The protein below binds the small molecule below.
Small molecule (SMILES): CC(=O)N[C@H]1[C@H](O[C@H]2[C@H](O)[C@@H](NC(C)=O)CO[C@@H]2CO)O[C@H](CO)[C@@H](O)[C@@H]1O

Binding-site contacts:
Ligand atom C7 contacts residue ASN343 of chain 1.A at 3.8 Å.
Ligand atom N2 contacts residue ASN343 of chain 1.A at 2.9 Å (h-bond).
Ligand atom O7 contacts residue ASN343 of chain 1.A at 4.2 Å.
Ligand atom N2 contacts residue PHE342 of chain 1.A at 4.3 Å.
Ligand atom C5 contacts residue ASN343 of chain 1.A at 3.6 Å.
Ligand atom C7 contacts residue PHE342 of chain 1.A at 4.4 Å (hydrophobic).
Ligand atom C4 contacts residue ASN343 of chain 1.A at 4.3 Å.
Ligand atom C3 contacts residue ASN343 of chain 1.A at 3.8 Å.
Ligand atom C2 contacts residue ASN343 of chain 1.A at 2.5 Å.
Ligand atom C8 contacts residue PHE342 of chain 1.A at 3.4 Å (hydrophobic).
Ligand atom O5 contacts residue ASN343 of chain 1.A at 2.3 Å (h-bond).
Ligand atom C1 contacts residue ASN343 of chain 1.A at 1.4 Å.

Sequence of chain 1.A:
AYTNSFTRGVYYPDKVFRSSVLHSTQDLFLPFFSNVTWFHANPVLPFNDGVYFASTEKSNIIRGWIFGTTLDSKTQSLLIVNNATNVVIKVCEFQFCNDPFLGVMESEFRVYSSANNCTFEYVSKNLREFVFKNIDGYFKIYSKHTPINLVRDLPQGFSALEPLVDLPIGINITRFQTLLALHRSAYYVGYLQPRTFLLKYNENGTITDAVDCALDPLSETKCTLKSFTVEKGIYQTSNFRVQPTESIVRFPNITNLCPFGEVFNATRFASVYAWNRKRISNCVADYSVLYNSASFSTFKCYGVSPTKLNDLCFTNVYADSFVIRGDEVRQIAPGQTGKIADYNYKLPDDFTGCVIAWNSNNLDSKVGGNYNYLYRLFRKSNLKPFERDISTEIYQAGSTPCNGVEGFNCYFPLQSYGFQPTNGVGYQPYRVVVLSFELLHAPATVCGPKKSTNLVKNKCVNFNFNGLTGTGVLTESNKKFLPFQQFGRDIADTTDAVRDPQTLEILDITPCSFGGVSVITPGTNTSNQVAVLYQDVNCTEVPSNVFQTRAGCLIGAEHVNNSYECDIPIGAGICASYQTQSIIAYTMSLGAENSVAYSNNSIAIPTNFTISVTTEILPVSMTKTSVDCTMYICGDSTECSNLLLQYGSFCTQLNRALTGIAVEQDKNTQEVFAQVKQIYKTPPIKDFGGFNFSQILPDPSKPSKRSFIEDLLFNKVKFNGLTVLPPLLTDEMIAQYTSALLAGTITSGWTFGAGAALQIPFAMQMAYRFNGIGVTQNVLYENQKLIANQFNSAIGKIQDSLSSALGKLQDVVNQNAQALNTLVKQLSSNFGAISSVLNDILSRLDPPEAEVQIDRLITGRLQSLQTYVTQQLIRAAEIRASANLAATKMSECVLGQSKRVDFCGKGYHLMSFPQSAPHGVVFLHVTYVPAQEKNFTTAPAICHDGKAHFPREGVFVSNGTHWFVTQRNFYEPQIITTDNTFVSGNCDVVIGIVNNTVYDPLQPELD